The small molecule below binds the protein below.
Small molecule (SMILES): O=C(O)[C@@H]1O[C@H](O[C@H]2[C@@H](OS(=O)(=O)O)O[C@@H](O)[C@H](NS(=O)(=O)O)[C@H]2O)[C@@H](OS(=O)(=O)O)[C@H](O)[C@@H]1O

Sequence of chain 36.D:
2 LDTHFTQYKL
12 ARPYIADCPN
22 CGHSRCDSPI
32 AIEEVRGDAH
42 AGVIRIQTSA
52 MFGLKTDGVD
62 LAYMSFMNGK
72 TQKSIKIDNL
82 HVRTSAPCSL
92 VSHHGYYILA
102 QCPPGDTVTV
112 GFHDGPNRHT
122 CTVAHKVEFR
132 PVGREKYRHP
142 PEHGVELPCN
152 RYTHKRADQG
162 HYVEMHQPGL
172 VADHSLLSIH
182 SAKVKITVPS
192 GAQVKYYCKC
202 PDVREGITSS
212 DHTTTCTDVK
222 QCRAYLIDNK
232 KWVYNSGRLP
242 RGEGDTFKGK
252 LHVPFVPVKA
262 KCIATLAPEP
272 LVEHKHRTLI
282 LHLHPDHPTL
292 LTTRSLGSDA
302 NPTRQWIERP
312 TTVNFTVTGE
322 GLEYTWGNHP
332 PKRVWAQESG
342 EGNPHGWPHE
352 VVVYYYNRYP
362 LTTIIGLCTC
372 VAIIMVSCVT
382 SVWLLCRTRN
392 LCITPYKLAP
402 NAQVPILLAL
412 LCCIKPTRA

Binding-site contacts:
Ligand atom O6B contacts residue HIS155 of chain 36.D at 3.3 Å (h-bond).
Ligand atom O6B contacts residue LYS156 of chain 36.D at 3.3 Å.
Ligand atom O6A contacts residue HIS94 of chain 36.D at 3.2 Å (h-bond).
Ligand atom C3 contacts residue LYS156 of chain 36.D at 4.0 Å.
Ligand atom C4 contacts residue LYS156 of chain 36.D at 4.0 Å.
Ligand atom O3 contacts residue LYS156 of chain 36.D at 3.0 Å.
Ligand atom OAH contacts residue THR4 of chain 36.D at 3.7 Å.
Ligand atom O6A contacts residue SER93 of chain 36.D at 3.2 Å.
Ligand atom OAF contacts residue ALA158 of chain 36.D at 3.3 Å.
Ligand atom C6 contacts residue LEU62 of chain 36.D at 3.5 Å (hydrophobic).
Ligand atom O5 contacts residue ARG157 of chain 36.D at 3.8 Å.
Ligand atom O4 contacts residue LYS156 of chain 36.D at 3.5 Å.
Ligand atom O6B contacts residue LEU62 of chain 36.D at 4.0 Å.
Ligand atom O4 contacts residue HIS155 of chain 36.D at 3.5 Å (h-bond).
Ligand atom C6 contacts residue HIS94 of chain 36.D at 3.9 Å.
Ligand atom OAH contacts residue ASP3 of chain 36.D at 4.0 Å.
Ligand atom SAG contacts residue THR4 of chain 36.D at 3.9 Å.
Ligand atom OAH contacts residue LEU2 of chain 36.D at 2.8 Å (h-bond).
Ligand atom O5 contacts residue LYS156 of chain 36.D at 3.4 Å.
Ligand atom O3 contacts residue ARG157 of chain 36.D at 3.3 Å (salt-bridge).
Ligand atom C5 contacts residue HIS155 of chain 36.D at 4.0 Å.
Ligand atom OAH contacts residue ARG157 of chain 36.D at 3.1 Å (salt-bridge).
Ligand atom O5 contacts residue HIS155 of chain 36.D at 3.6 Å.
Ligand atom OBI contacts residue LYS156 of chain 36.D at 4.0 Å.
Ligand atom O6A contacts residue LEU62 of chain 36.D at 3.4 Å.
Ligand atom C6 contacts residue HIS155 of chain 36.D at 3.4 Å.
Ligand atom O4 contacts residue SER93 of chain 36.D at 3.0 Å (h-bond).
Ligand atom C2 contacts residue ALA158 of chain 36.D at 3.7 Å (hydrophobic).
Ligand atom O3 contacts residue ALA158 of chain 36.D at 3.0 Å (h-bond).
Ligand atom C3 contacts residue ALA158 of chain 36.D at 4.0 Å (hydrophobic).
Ligand atom C5 contacts residue LEU62 of chain 36.D at 3.8 Å (hydrophobic).
Ligand atom C6 contacts residue SER93 of chain 36.D at 4.0 Å.
Ligand atom SAG contacts residue ARG157 of chain 36.D at 3.6 Å (salt-bridge).
Ligand atom O6A contacts residue HIS155 of chain 36.D at 3.8 Å.
Ligand atom OAF contacts residue THR4 of chain 36.D at 2.9 Å (h-bond).
Ligand atom O6B contacts residue ARG157 of chain 36.D at 3.3 Å (salt-bridge).
Ligand atom O6B contacts residue HIS94 of chain 36.D at 4.0 Å.
Ligand atom O5B contacts residue LYS156 of chain 36.D at 3.3 Å.
Ligand atom C3 contacts residue ARG157 of chain 36.D at 3.7 Å.
Ligand atom OAF contacts residue ARG157 of chain 36.D at 2.8 Å (salt-bridge).